Binding-site contacts:
Ligand atom O5 contacts residue TYR94 of chain 1.E at 3.4 Å (h-bond).
Ligand atom C4 contacts residue TYR94 of chain 1.E at 3.5 Å (hydrophobic).
Ligand atom O6 contacts residue GLN900 of chain 1.A at 3.5 Å (h-bond).
Ligand atom C7 contacts residue ASN691 of chain 1.A at 3.3 Å.
Ligand atom O4 contacts residue TYR94 of chain 1.E at 3.1 Å.
Ligand atom N2 contacts residue ASN691 of chain 1.A at 3.0 Å (h-bond).
Ligand atom C2 contacts residue ASN691 of chain 1.A at 2.5 Å.
Ligand atom O3 contacts residue ASP108 of chain 1.G at 2.6 Å (salt-bridge).
Ligand atom C3 contacts residue SER105 of chain 1.G at 3.5 Å.
Ligand atom C1 contacts residue ASN691 of chain 1.A at 1.4 Å.
Ligand atom O2 contacts residue HIS32 of chain 1.G at 3.4 Å.
Ligand atom O7 contacts residue LEU896 of chain 1.A at 3.3 Å.
Ligand atom O2 contacts residue SER54 of chain 1.G at 2.9 Å (h-bond).
Ligand atom O2 contacts residue LYS99 of chain 1.G at 2.7 Å (salt-bridge).
Ligand atom O2 contacts residue ALA31 of chain 1.G at 3.4 Å (h-bond).
Ligand atom O6 contacts residue THR33 of chain 1.G at 3.3 Å (h-bond).
Ligand atom O4 contacts residue TYR57 of chain 1.G at 3.2 Å.
Ligand atom O5 contacts residue THR53 of chain 1.G at 3.5 Å (h-bond).
Ligand atom C3 contacts residue ASP108 of chain 1.G at 3.4 Å.
Ligand atom O3 contacts residue LYS99 of chain 1.G at 3.3 Å (salt-bridge).
Ligand atom O3 contacts residue ALA31 of chain 1.G at 2.8 Å (h-bond).
Ligand atom O7 contacts residue GLN1045 of chain 1.A at 3.1 Å (h-bond).
Ligand atom O5 contacts residue THR33 of chain 1.G at 2.9 Å (h-bond).
Ligand atom O7 contacts residue ASN691 of chain 1.A at 3.0 Å (h-bond).
Ligand atom O6 contacts residue TYR94 of chain 1.E at 2.8 Å (h-bond).
Ligand atom O3 contacts residue LEU104 of chain 1.G at 3.3 Å.
Ligand atom O4 contacts residue SER105 of chain 1.G at 2.6 Å (h-bond).
Ligand atom C4 contacts residue SER105 of chain 1.G at 3.4 Å.
Ligand atom O6 contacts residue TYR94 of chain 1.E at 3.4 Å (h-bond).
Ligand atom O6 contacts residue ASP106 of chain 1.G at 2.8 Å (salt-bridge).
Ligand atom O3 contacts residue ASN899 of chain 1.A at 3.2 Å (h-bond).
Ligand atom O4 contacts residue LYS99 of chain 1.G at 3.2 Å.
Ligand atom C1 contacts residue THR53 of chain 1.G at 3.3 Å.
Ligand atom C6 contacts residue THR33 of chain 1.G at 3.3 Å.
Ligand atom O2 contacts residue THR53 of chain 1.G at 2.7 Å (h-bond).
Ligand atom O4 contacts residue ASP108 of chain 1.G at 3.3 Å (salt-bridge).
Ligand atom O2 contacts residue THR33 of chain 1.G at 2.9 Å (h-bond).
Ligand atom O3 contacts residue GLY100 of chain 1.G at 3.4 Å (h-bond).
Ligand atom C1 contacts residue ALA31 of chain 1.G at 3.3 Å (hydrophobic).
Ligand atom O5 contacts residue ASN691 of chain 1.A at 2.3 Å (h-bond).

Sequence of chain 1.E:
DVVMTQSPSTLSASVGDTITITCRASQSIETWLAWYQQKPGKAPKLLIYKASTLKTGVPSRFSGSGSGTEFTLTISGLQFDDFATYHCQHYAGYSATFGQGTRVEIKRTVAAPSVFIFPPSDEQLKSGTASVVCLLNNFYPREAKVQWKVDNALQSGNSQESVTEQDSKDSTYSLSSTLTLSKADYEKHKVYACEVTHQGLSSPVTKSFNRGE

This protein binds this small molecule.
Small molecule (SMILES): CC(=O)N[C@H]1[C@H](O[C@H]2[C@H](O)[C@@H](NC(C)=O)CO[C@@H]2CO)O[C@H](CO)[C@@H](O[C@@H]2O[C@H](CO[C@H]3O[C@H](CO[C@H]4O[C@H](CO)[C@@H](O)[C@H](O)[C@@H]4O[C@H]4O[C@H](CO)[C@@H](O)[C@H](O)[C@@H]4O)[C@@H](O)[C@H](O[C@@H]4O[C@H](CO)[C@@H](O)[C@H](O)[C@@H]4O)[C@@H]3O)[C@@H](O)[C@H](O[C@@H]3O[C@H](CO)[C@@H](O)[C@H](O)[C@@H]3O)[C@@H]2O)[C@@H]1O

Sequence of chain 1.A:
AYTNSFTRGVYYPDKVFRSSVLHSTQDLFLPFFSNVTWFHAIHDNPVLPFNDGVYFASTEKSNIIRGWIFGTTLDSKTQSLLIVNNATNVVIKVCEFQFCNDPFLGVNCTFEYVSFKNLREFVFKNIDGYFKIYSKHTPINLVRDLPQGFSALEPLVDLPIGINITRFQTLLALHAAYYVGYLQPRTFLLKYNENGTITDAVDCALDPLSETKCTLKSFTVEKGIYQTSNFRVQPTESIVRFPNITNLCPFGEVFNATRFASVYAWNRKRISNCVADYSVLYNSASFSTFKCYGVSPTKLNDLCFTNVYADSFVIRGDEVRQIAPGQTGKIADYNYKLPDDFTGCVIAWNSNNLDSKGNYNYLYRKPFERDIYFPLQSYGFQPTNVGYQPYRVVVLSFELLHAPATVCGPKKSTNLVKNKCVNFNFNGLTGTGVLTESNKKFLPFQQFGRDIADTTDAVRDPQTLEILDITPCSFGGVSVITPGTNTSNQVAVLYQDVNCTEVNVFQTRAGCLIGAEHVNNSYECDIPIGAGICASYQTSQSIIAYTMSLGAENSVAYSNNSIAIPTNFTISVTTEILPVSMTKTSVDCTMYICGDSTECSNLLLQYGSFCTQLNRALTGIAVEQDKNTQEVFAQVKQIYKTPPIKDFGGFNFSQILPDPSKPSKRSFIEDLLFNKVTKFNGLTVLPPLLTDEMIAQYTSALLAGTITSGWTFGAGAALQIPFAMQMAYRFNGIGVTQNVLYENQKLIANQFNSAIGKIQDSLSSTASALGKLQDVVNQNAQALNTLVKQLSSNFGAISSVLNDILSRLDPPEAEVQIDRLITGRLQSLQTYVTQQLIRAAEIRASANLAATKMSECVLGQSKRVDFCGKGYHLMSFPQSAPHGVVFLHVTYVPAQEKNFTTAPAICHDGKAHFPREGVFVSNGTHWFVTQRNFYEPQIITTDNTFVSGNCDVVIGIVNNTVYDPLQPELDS

Sequence of chain 1.G:
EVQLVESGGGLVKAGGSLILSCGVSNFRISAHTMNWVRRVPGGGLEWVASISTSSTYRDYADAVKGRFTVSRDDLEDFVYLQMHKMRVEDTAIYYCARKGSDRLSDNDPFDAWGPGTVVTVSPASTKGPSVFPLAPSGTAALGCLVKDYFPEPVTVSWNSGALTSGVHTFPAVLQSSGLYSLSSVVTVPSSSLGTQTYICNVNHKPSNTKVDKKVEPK